Binding-site contacts:
Ligand atom NH2 contacts residue MG1 of chain 1.GL at 4.0 Å.
Ligand atom NH1 contacts residue MG1 of chain 1.GL at 3.6 Å.

This small molecule binds to this protein.
Small molecule (SMILES): CC[C@H](C)[C@H](NC(=O)[C@H](CCCN=C(N)N)NC(=O)[C@@H](N)CC1=CN=C2CC=CC=C12)C(=O)N[C@@H](CCCN=C(N)N)C(=O)N1CCC[C@H]1C(=O)N[C@@H](CCCN=C(N)N)C(=O)N1CCC[C@H]1C(=O)N1CCC[C@H]1C(=O)N[C@@H](CCCN=C(N)N)C(=O)N[C@@H](CC(C)C)C(=O)N1CCC[C@H]1C(=O)N[C@@H](CCCN=C(N)N)C(=O)N1CCC[C@H]1C(=O)N[C@@H](CCCN=C(N)N)C(=O)N1CCC[C@H]1C(=O)N[C@@H](C)C=O